Sequence of chain 1.E:
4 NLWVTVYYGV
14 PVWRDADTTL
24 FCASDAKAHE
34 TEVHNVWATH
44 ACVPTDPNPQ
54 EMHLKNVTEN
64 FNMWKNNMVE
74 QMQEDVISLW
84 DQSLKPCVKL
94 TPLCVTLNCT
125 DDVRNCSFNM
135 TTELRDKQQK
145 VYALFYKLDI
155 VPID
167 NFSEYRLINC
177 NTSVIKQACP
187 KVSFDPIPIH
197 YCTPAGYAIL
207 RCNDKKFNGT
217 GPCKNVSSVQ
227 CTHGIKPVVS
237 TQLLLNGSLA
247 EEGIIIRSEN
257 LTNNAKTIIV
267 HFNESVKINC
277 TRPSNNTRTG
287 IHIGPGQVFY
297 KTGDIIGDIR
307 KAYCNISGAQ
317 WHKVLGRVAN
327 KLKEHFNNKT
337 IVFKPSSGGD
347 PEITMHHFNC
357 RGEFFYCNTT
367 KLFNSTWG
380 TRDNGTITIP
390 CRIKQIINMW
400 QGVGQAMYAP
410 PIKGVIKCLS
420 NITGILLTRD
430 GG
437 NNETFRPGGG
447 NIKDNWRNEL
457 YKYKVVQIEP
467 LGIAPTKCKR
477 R

A protein and the small-molecule ligand that binds it are described below.
Small molecule (SMILES): CC(=O)N[C@@H]1[C@@H](O)[C@H](O)[C@@H](CO)O[C@H]1O

Binding-site contacts:
Ligand atom N2 contacts residue ASN281 of chain 1.E at 2.8 Å (h-bond).
Ligand atom C6 contacts residue LYS412 of chain 1.E at 4.3 Å.
Ligand atom O6 contacts residue ILE302 of chain 1.E at 3.4 Å.
Ligand atom C2 contacts residue ASN281 of chain 1.E at 2.4 Å.
Ligand atom C7 contacts residue ASN281 of chain 1.E at 3.2 Å.
Ligand atom O7 contacts residue ASN281 of chain 1.E at 3.2 Å (h-bond).
Ligand atom O5 contacts residue ILE302 of chain 1.E at 3.8 Å.
Ligand atom C8 contacts residue ASN281 of chain 1.E at 4.3 Å.
Ligand atom C5 contacts residue LYS412 of chain 1.E at 4.3 Å.
Ligand atom C1 contacts residue ASN281 of chain 1.E at 1.4 Å.
Ligand atom C3 contacts residue ASN281 of chain 1.E at 3.8 Å.
Ligand atom C4 contacts residue ASN281 of chain 1.E at 4.2 Å.
Ligand atom C6 contacts residue ILE302 of chain 1.E at 3.6 Å (hydrophobic).
Ligand atom C5 contacts residue ILE302 of chain 1.E at 4.2 Å (hydrophobic).
Ligand atom C1 contacts residue VAL414 of chain 1.E at 4.4 Å (hydrophobic).
Ligand atom O5 contacts residue ASN281 of chain 1.E at 2.5 Å (h-bond).
Ligand atom C5 contacts residue ASN282 of chain 1.E at 4.4 Å.
Ligand atom C5 contacts residue ASN281 of chain 1.E at 3.7 Å.
Ligand atom C6 contacts residue ASN282 of chain 1.E at 3.5 Å.